Binding-site contacts:
Ligand atom O19 contacts residue R3S1 of chain 2.G at 2.6 Å (h-bond).
Ligand atom C07 contacts residue R3S1 of chain 2.G at 0.8 Å.
Ligand atom O17 contacts residue SER117 of chain 2.B at 2.7 Å (h-bond).
Ligand atom C01 contacts residue R3S1 of chain 2.G at 0.6 Å.
Ligand atom C04 contacts residue R3S1 of chain 2.G at 0.7 Å.
Ligand atom C07 contacts residue LEU17 of chain 1.B at 3.7 Å (hydrophobic).
Ligand atom C01 contacts residue SER117 of chain 1.B at 3.5 Å.
Ligand atom C12 contacts residue R3S1 of chain 2.G at 1.0 Å.
Ligand atom C06 contacts residue LEU110 of chain 1.B at 3.6 Å (hydrophobic).
Ligand atom O17 contacts residue SER117 of chain 1.B at 2.9 Å (h-bond).
Ligand atom C05 contacts residue SER117 of chain 2.B at 3.5 Å.
Ligand atom C05 contacts residue R3S1 of chain 2.G at 0.6 Å.
Ligand atom O15 contacts residue R3S1 of chain 2.G at 1.5 Å (h-bond).
Ligand atom O21 contacts residue R3S1 of chain 2.G at 2.2 Å (h-bond).
Ligand atom C05 contacts residue LEU110 of chain 1.B at 3.7 Å (hydrophobic).
Ligand atom C08 contacts residue R3S1 of chain 2.G at 0.8 Å.
Ligand atom C02 contacts residue R3S1 of chain 2.G at 0.7 Å.
Ligand atom O17 contacts residue R3S1 of chain 2.G at 0.4 Å (h-bond).
Ligand atom C03 contacts residue R3S1 of chain 2.G at 0.8 Å.
Ligand atom O21 contacts residue LYS15 of chain 2.B at 3.0 Å (salt-bridge).
Ligand atom O16 contacts residue R3S1 of chain 2.G at 1.0 Å.
Ligand atom O20 contacts residue R3S1 of chain 2.G at 3.4 Å (h-bond).
Ligand atom C11 contacts residue LYS15 of chain 1.B at 3.7 Å.
Ligand atom C09 contacts residue R3S1 of chain 2.G at 0.9 Å.
Ligand atom O19 contacts residue LEU17 of chain 2.B at 3.5 Å.
Ligand atom S18 contacts residue R3S1 of chain 2.G at 2.0 Å (h-bond).
Ligand atom C14 contacts residue R3S1 of chain 2.G at 1.4 Å.
Ligand atom O15 contacts residue THR106 of chain 1.B at 3.6 Å.
Ligand atom O19 contacts residue LYS15 of chain 2.B at 3.2 Å.
Ligand atom O16 contacts residue LYS15 of chain 1.B at 3.6 Å.
Ligand atom C13 contacts residue R3S1 of chain 2.G at 1.0 Å.
Ligand atom C08 contacts residue LEU17 of chain 2.B at 3.6 Å (hydrophobic).
Ligand atom C11 contacts residue R3S1 of chain 2.G at 1.0 Å.
Ligand atom C06 contacts residue R3S1 of chain 2.G at 0.5 Å.
Ligand atom C06 contacts residue SER117 of chain 1.B at 3.6 Å.
Ligand atom O17 contacts residue LEU110 of chain 1.B at 3.6 Å.
Ligand atom C06 contacts residue SER117 of chain 2.B at 3.4 Å.
Ligand atom O19 contacts residue VAL121 of chain 1.B at 3.6 Å.
Ligand atom O20 contacts residue THR106 of chain 1.B at 3.4 Å (h-bond).
Ligand atom C10 contacts residue R3S1 of chain 2.G at 0.9 Å.

Sequence of chain 2.B:
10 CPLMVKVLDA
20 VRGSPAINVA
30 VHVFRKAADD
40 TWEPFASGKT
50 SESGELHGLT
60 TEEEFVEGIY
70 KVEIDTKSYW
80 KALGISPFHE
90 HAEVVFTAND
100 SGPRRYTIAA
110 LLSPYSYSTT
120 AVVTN

Sequence of chain 1.B:
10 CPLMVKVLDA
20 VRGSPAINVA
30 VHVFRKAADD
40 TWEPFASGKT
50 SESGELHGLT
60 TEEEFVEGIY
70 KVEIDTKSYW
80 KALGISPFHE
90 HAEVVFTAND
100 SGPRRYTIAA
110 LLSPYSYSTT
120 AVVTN

A protein and the small-molecule ligand that binds it are described below.
Small molecule (SMILES): O=S(=O)(O)Oc1cc(O)cc(/C=C/c2ccc(O)cc2)c1